A protein and the small-molecule ligand that binds it are described below.
Small molecule (SMILES): OC[C@H]1O[C@H](O[C@H]2[C@H](O)[C@@H](O)[C@H](OCCCCCC3CCCCC3)O[C@@H]2CO)[C@H](O)[C@@H](O)[C@@H]1O

Binding-site contacts:
Ligand atom C15 contacts residue GLY467 of chain 1.A at 4.2 Å.
Ligand atom C4 contacts residue CM51 of chain 1.E at 3.4 Å.
Ligand atom C6 contacts residue VAL222 of chain 1.A at 4.1 Å (hydrophobic).
Ligand atom O33 contacts residue SER215 of chain 1.A at 4.2 Å.
Ligand atom C15 contacts residue CM51 of chain 1.E at 3.3 Å.
Ligand atom O25 contacts residue LEU466 of chain 1.A at 4.1 Å.
Ligand atom O12 contacts residue MET221 of chain 1.A at 4.2 Å.
Ligand atom C24 contacts residue MET214 of chain 1.A at 3.5 Å (hydrophobic).
Ligand atom C11 contacts residue GLY218 of chain 1.A at 4.2 Å.
Ligand atom C13 contacts residue CM51 of chain 1.E at 4.0 Å.
Ligand atom C5 contacts residue GLY218 of chain 1.A at 4.1 Å.
Ligand atom O20 contacts residue PHE217 of chain 1.A at 3.0 Å.
Ligand atom O34 contacts residue SER215 of chain 1.A at 3.9 Å.
Ligand atom O25 contacts residue MET214 of chain 1.A at 3.5 Å (h-bond).
Ligand atom C19 contacts residue CM51 of chain 1.E at 3.8 Å.
Ligand atom C29 contacts residue SER215 of chain 1.A at 3.4 Å.
Ligand atom C13 contacts residue GLY218 of chain 1.A at 4.1 Å.
Ligand atom C28 contacts residue SER215 of chain 1.A at 3.6 Å.
Ligand atom C10 contacts residue LYS219 of chain 1.A at 3.8 Å.
Ligand atom O22 contacts residue CM51 of chain 1.E at 3.4 Å.
Ligand atom C8 contacts residue CM51 of chain 1.E at 3.2 Å.
Ligand atom C6 contacts residue GLY218 of chain 1.A at 4.0 Å.
Ligand atom O12 contacts residue GLY218 of chain 1.A at 4.0 Å.
Ligand atom O14 contacts residue CM51 of chain 1.E at 2.9 Å (h-bond).
Ligand atom C1 contacts residue CM51 of chain 1.E at 3.4 Å.
Ligand atom C7 contacts residue VAL222 of chain 1.A at 4.1 Å (hydrophobic).
Ligand atom C29 contacts residue MET214 of chain 1.A at 3.8 Å (hydrophobic).
Ligand atom C26 contacts residue MET214 of chain 1.A at 4.2 Å (hydrophobic).
Ligand atom C19 contacts residue PHE217 of chain 1.A at 4.2 Å (hydrophobic).
Ligand atom C2 contacts residue CM51 of chain 1.E at 2.9 Å.
Ligand atom O23 contacts residue LEU466 of chain 1.A at 4.1 Å.
Ligand atom C4 contacts residue LEU47 of chain 1.A at 4.2 Å (hydrophobic).
Ligand atom C18 contacts residue CM51 of chain 1.E at 4.1 Å.
Ligand atom C1 contacts residue MET221 of chain 1.A at 3.9 Å (hydrophobic).
Ligand atom O14 contacts residue PHE217 of chain 1.A at 3.8 Å.
Ligand atom C3 contacts residue CM51 of chain 1.E at 3.7 Å.
Ligand atom C4 contacts residue VAL222 of chain 1.A at 3.8 Å (hydrophobic).
Ligand atom C19 contacts residue MET214 of chain 1.A at 4.0 Å (hydrophobic).
Ligand atom O20 contacts residue MET214 of chain 1.A at 2.7 Å (h-bond).
Ligand atom C7 contacts residue CM51 of chain 1.E at 3.0 Å.

Sequence of chain 1.A:
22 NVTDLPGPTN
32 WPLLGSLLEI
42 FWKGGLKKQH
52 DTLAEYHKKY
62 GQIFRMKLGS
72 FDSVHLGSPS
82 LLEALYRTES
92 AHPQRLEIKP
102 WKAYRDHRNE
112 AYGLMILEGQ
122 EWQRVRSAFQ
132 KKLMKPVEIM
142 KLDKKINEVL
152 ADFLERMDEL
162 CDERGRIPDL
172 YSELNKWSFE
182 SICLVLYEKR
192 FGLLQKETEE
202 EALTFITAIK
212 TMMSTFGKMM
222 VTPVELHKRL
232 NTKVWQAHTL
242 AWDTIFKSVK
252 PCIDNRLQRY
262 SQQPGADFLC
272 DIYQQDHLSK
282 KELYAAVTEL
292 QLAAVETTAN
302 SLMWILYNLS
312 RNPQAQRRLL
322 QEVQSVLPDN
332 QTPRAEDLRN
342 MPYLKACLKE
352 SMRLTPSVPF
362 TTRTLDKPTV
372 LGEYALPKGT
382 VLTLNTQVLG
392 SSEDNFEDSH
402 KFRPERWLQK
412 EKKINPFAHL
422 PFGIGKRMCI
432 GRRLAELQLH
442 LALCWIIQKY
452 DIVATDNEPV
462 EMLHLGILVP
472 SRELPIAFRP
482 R